Binding-site contacts:
Ligand atom C contacts residue SER100 of chain 3.A at 3.7 Å.
Ligand atom CB contacts residue GLU153 of chain 3.A at 4.2 Å.
Ligand atom OXT contacts residue GLN74 of chain 3.A at 4.1 Å.
Ligand atom OXT contacts residue ALA95 of chain 3.A at 3.2 Å (h-bond).
Ligand atom N contacts residue GLU153 of chain 3.A at 2.7 Å (salt-bridge).
Ligand atom CB contacts residue TYR150 of chain 3.A at 3.3 Å (hydrophobic).
Ligand atom OXT contacts residue ARG69 of chain 3.A at 4.2 Å.
Ligand atom O contacts residue ARG69 of chain 3.A at 4.5 Å.
Ligand atom CA contacts residue GLU153 of chain 3.A at 3.8 Å.
Ligand atom OXT contacts residue TYR93 of chain 3.A at 4.1 Å.
Ligand atom CB contacts residue TYR140 of chain 3.A at 3.9 Å (hydrophobic).
Ligand atom C contacts residue ALA95 of chain 3.A at 3.9 Å (hydrophobic).
Ligand atom O contacts residue SER100 of chain 3.A at 2.6 Å (h-bond).
Ligand atom O contacts residue ALA95 of chain 3.A at 3.8 Å.
Ligand atom CA contacts residue TYR140 of chain 3.A at 4.1 Å (hydrophobic).
Ligand atom O contacts residue HIS102 of chain 3.A at 3.6 Å.
Ligand atom CB contacts residue ALA95 of chain 3.A at 4.4 Å (hydrophobic).
Ligand atom CA contacts residue TYR93 of chain 3.A at 4.1 Å (hydrophobic).
Ligand atom O contacts residue GLU101 of chain 3.A at 4.5 Å.
Ligand atom C contacts residue HIS102 of chain 3.A at 4.3 Å.
Ligand atom CB contacts residue TYR93 of chain 3.A at 4.2 Å (hydrophobic).
Ligand atom OXT contacts residue SER100 of chain 3.A at 4.2 Å.
Ligand atom N contacts residue TYR93 of chain 3.A at 3.2 Å (h-bond).
Ligand atom OXT contacts residue SER94 of chain 3.A at 3.9 Å.

Sequence of chain 3.A:
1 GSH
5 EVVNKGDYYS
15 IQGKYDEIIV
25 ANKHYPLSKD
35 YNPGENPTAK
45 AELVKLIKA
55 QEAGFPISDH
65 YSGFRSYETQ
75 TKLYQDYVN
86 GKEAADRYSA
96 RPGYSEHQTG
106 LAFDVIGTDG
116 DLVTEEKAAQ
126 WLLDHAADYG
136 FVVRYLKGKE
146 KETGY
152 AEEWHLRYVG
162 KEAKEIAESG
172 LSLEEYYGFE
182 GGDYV

This protein binds this small molecule.
Small molecule (SMILES): C[C@@H](N)C(=O)O